Sequence of chain 3.A:
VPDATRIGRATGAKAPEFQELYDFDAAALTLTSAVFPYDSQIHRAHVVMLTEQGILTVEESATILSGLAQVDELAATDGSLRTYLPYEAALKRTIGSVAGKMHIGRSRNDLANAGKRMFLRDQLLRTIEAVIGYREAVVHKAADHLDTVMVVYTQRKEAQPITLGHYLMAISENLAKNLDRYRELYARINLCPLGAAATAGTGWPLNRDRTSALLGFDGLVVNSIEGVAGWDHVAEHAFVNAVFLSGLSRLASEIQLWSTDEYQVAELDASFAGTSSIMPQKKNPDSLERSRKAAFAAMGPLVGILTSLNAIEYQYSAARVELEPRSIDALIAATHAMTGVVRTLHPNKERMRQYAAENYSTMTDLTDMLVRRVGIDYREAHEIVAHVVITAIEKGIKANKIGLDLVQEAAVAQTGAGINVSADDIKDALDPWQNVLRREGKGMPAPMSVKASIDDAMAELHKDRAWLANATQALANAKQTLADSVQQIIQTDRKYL

Sequence of chain 4.A:
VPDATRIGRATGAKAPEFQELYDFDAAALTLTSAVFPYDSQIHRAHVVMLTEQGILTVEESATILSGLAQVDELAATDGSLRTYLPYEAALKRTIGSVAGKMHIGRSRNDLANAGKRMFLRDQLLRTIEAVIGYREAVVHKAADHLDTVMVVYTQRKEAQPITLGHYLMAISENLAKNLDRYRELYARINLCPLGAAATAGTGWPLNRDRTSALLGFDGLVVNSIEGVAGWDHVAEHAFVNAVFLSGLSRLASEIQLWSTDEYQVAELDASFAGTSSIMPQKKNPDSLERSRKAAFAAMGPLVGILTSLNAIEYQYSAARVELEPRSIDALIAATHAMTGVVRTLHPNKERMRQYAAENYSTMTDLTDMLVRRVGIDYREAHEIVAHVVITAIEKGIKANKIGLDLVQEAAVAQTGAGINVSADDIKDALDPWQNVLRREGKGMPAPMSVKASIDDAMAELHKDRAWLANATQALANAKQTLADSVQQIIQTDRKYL

Binding-site contacts:
Ligand atom O7 contacts residue MET283 of chain 2.A at 3.6 Å.
Ligand atom OXT contacts residue SER281 of chain 2.A at 2.8 Å (h-bond).
Ligand atom C contacts residue SER281 of chain 2.A at 3.3 Å.
Ligand atom C6 contacts residue ASN113 of chain 4.A at 3.8 Å.
Ligand atom C6 contacts residue THR158 of chain 3.A at 3.5 Å.
Ligand atom O7 contacts residue THR158 of chain 3.A at 2.9 Å (h-bond).
Ligand atom O contacts residue ILE282 of chain 2.A at 3.6 Å.
Ligand atom O contacts residue ARG112 of chain 4.A at 2.9 Å (salt-bridge).
Ligand atom C4 contacts residue SER280 of chain 2.A at 2.9 Å.
Ligand atom O7 contacts residue LYS286 of chain 2.A at 3.8 Å.
Ligand atom C5 contacts residue SER280 of chain 2.A at 3.2 Å.
Ligand atom C contacts residue SER111 of chain 4.A at 3.3 Å.
Ligand atom O8 contacts residue GLN159 of chain 3.A at 3.5 Å (h-bond).
Ligand atom C6 contacts residue LYS286 of chain 2.A at 3.6 Å.
Ligand atom C5 contacts residue ASN113 of chain 4.A at 3.9 Å.
Ligand atom O contacts residue SER280 of chain 2.A at 3.6 Å.
Ligand atom C6 contacts residue SER280 of chain 2.A at 4.0 Å.
Ligand atom O8 contacts residue THR158 of chain 3.A at 3.3 Å (h-bond).
Ligand atom OXT contacts residue SER280 of chain 2.A at 3.4 Å.
Ligand atom O7 contacts residue TYR320 of chain 4.A at 4.0 Å.
Ligand atom C contacts residue ILE282 of chain 2.A at 4.1 Å (hydrophobic).
Ligand atom C4 contacts residue SER111 of chain 4.A at 3.5 Å.
Ligand atom O contacts residue SER111 of chain 4.A at 2.5 Å (h-bond).
Ligand atom C5 contacts residue ASN288 of chain 2.A at 3.9 Å.
Ligand atom C4 contacts residue MET283 of chain 2.A at 4.1 Å (hydrophobic).
Ligand atom O8 contacts residue MET283 of chain 2.A at 3.4 Å.
Ligand atom O8 contacts residue SER280 of chain 2.A at 3.7 Å.
Ligand atom O7 contacts residue ASN113 of chain 4.A at 2.9 Å (h-bond).
Ligand atom C contacts residue SER280 of chain 2.A at 3.1 Å.
Ligand atom O8 contacts residue ASN288 of chain 2.A at 2.8 Å (h-bond).
Ligand atom C contacts residue ASN113 of chain 4.A at 4.0 Å.
Ligand atom C contacts residue ARG112 of chain 4.A at 3.8 Å.
Ligand atom C6 contacts residue MET283 of chain 2.A at 3.4 Å (hydrophobic).
Ligand atom O8 contacts residue LYS286 of chain 2.A at 2.5 Å (salt-bridge).
Ligand atom O contacts residue SER281 of chain 2.A at 2.7 Å (h-bond).
Ligand atom O7 contacts residue GLN159 of chain 3.A at 3.9 Å.
Ligand atom C6 contacts residue GLN159 of chain 3.A at 3.6 Å.
Ligand atom OXT contacts residue ARG112 of chain 4.A at 2.8 Å (salt-bridge).
Ligand atom C4 contacts residue ASN113 of chain 4.A at 3.5 Å.
Ligand atom C6 contacts residue ASN288 of chain 2.A at 3.6 Å.

Sequence of chain 2.A:
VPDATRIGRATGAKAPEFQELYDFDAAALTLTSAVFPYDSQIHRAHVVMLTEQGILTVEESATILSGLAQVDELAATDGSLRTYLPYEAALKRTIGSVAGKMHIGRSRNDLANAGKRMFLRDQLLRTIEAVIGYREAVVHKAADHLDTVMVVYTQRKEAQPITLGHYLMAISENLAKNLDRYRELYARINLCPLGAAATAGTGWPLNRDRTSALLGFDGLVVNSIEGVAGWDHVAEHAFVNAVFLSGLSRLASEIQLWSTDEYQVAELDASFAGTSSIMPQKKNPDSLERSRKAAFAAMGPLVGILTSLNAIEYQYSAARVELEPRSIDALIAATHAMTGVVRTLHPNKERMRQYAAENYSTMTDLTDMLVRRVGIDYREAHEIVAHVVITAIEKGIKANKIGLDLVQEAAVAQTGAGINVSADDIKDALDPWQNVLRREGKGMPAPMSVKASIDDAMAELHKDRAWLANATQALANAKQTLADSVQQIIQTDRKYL

A small-molecule ligand and the protein it binds are described below.
Small molecule (SMILES): O=C(O)/C=C/C(=O)O